Binding-site contacts:
Ligand atom C4 contacts residue TRP958 of chain 1.B at 4.1 Å (hydrophobic).
Ligand atom O3 contacts residue ASP917 of chain 1.B at 2.3 Å (salt-bridge).
Ligand atom C2 contacts residue TYR916 of chain 1.B at 3.5 Å (hydrophobic).
Ligand atom C1 contacts residue TRP958 of chain 1.B at 3.7 Å (hydrophobic).
Ligand atom O3 contacts residue ASN952 of chain 1.B at 4.3 Å.
Ligand atom O6 contacts residue TRP958 of chain 1.B at 4.5 Å.
Ligand atom O5 contacts residue TRP958 of chain 1.B at 3.1 Å.
Ligand atom O4 contacts residue TYR916 of chain 1.B at 4.2 Å.
Ligand atom O3 contacts residue PRO919 of chain 1.B at 3.9 Å.
Ligand atom C4 contacts residue TYR916 of chain 1.B at 3.5 Å (hydrophobic).
Ligand atom C2 contacts residue TRP958 of chain 1.B at 4.5 Å (hydrophobic).
Ligand atom O4 contacts residue ASP917 of chain 1.B at 4.5 Å.
Ligand atom C1 contacts residue TYR916 of chain 1.B at 3.9 Å (hydrophobic).
Ligand atom C2 contacts residue PRO919 of chain 1.B at 4.4 Å (hydrophobic).
Ligand atom C5 contacts residue TYR916 of chain 1.B at 4.1 Å (hydrophobic).
Ligand atom C3 contacts residue TYR916 of chain 1.B at 4.3 Å (hydrophobic).
Ligand atom O5 contacts residue TYR916 of chain 1.B at 3.8 Å.
Ligand atom O2 contacts residue PRO919 of chain 1.B at 3.2 Å.
Ligand atom C5 contacts residue TRP958 of chain 1.B at 4.1 Å (hydrophobic).
Ligand atom C4 contacts residue ASP917 of chain 1.B at 4.3 Å.
Ligand atom O3 contacts residue TRP958 of chain 1.B at 4.2 Å.
Ligand atom O2 contacts residue ASN952 of chain 1.B at 4.0 Å.
Ligand atom O2 contacts residue ASP917 of chain 1.B at 4.0 Å.
Ligand atom O2 contacts residue TYR916 of chain 1.B at 4.3 Å.
Ligand atom O3 contacts residue TYR916 of chain 1.B at 4.3 Å.
Ligand atom C2 contacts residue ASN952 of chain 1.B at 4.2 Å.
Ligand atom C6 contacts residue TYR916 of chain 1.B at 3.9 Å (hydrophobic).
Ligand atom C2 contacts residue ASP917 of chain 1.B at 3.9 Å.
Ligand atom C6 contacts residue TRP958 of chain 1.B at 3.8 Å (hydrophobic).
Ligand atom O6 contacts residue TYR916 of chain 1.B at 4.3 Å.
Ligand atom C3 contacts residue ASP917 of chain 1.B at 3.6 Å.

This protein binds this small molecule.
Small molecule (SMILES): OC[C@H]1O[C@H](O[C@H]2[C@H](O)[C@@H](O)[C@@H](O)O[C@@H]2CO)[C@H](O)[C@@H](O)[C@@H]1O

Sequence of chain 1.B:
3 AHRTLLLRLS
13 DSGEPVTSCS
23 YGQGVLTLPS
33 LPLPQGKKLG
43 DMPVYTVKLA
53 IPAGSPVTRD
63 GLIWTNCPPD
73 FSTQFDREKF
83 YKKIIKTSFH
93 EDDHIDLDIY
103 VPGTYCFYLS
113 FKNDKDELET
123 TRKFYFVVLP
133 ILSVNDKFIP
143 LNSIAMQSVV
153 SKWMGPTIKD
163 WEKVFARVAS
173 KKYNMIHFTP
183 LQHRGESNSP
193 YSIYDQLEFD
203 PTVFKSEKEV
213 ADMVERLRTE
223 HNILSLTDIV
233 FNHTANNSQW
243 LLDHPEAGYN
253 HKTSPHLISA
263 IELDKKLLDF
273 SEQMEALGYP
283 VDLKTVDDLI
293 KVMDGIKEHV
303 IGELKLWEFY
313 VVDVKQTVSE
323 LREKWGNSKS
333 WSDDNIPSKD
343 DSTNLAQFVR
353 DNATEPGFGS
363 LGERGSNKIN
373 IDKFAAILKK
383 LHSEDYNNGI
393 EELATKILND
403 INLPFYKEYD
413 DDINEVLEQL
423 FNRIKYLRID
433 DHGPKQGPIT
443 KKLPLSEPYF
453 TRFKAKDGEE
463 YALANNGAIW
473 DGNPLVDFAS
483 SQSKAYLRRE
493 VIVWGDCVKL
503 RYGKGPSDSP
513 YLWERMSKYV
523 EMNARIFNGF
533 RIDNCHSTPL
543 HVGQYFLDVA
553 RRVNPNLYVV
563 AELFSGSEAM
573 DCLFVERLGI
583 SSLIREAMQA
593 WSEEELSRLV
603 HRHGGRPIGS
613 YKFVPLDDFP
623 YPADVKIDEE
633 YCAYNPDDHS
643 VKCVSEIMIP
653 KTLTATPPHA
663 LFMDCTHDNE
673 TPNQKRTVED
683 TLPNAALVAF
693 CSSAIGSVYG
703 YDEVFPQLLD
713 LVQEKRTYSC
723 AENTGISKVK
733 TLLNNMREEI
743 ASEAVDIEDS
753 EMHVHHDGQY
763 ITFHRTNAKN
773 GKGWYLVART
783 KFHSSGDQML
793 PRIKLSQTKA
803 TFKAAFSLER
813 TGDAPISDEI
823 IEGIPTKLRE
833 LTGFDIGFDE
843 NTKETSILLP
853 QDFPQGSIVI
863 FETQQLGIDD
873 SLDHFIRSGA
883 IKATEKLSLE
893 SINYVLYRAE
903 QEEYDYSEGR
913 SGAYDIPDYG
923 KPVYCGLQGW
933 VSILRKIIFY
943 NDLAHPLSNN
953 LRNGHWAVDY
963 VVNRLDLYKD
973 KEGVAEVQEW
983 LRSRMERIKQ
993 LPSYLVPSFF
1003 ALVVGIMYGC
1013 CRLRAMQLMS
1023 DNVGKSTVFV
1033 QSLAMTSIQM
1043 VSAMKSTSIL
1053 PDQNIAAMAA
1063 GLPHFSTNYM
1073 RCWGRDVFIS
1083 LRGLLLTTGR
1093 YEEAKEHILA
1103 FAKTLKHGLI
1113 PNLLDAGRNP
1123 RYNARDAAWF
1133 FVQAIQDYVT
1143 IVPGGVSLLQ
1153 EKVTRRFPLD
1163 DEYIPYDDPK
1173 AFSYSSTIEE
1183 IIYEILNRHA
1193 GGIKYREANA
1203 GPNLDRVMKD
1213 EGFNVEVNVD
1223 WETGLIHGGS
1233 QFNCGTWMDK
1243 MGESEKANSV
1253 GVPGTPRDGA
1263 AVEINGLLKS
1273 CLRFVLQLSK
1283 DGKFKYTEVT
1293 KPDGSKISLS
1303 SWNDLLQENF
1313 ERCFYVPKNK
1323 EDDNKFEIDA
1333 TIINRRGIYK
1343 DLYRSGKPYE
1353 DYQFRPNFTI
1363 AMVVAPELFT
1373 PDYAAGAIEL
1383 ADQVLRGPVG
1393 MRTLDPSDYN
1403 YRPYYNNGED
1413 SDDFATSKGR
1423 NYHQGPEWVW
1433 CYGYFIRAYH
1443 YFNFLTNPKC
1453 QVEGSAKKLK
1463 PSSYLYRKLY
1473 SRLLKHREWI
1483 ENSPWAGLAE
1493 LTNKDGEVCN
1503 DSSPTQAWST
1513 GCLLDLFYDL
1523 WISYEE